This small molecule binds to this protein.
Small molecule (SMILES): c1ccn2->[Os+2]3(n4ccnc4)(<-n4ccccc4-c2c1)<-n1ccccc1-c1ccccn->31

Sequence of chain 2.A:
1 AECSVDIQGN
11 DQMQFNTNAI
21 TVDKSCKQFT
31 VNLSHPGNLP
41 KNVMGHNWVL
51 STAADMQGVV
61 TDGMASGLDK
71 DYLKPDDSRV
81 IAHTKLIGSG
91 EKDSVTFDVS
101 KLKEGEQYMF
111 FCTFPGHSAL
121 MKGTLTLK

Binding-site contacts:
Ligand atom C32 contacts residue HIS83 of chain 2.A at 2.7 Å.
Ligand atom ND1 contacts residue DOS1 of chain 2.D at 0.7 Å (h-bond).
Ligand atom C12 contacts residue DOS1 of chain 2.D at 0.6 Å.
Ligand atom CE1 contacts residue HIS83 of chain 2.A at 3.5 Å.
Ligand atom N37 contacts residue HIS83 of chain 2.A at 2.2 Å (h-bond).
Ligand atom N26 contacts residue DOS1 of chain 2.D at 0.4 Å (h-bond).
Ligand atom N13 contacts residue DOS1 of chain 2.D at 0.9 Å.
Ligand atom C11 contacts residue DOS1 of chain 2.D at 0.9 Å.
Ligand atom C31 contacts residue HIS83 of chain 2.A at 2.9 Å.
Ligand atom C30 contacts residue DOS1 of chain 2.D at 0.8 Å.
Ligand atom ND1 contacts residue HIS83 of chain 2.A at 3.1 Å (h-bond).
Ligand atom C35 contacts residue DOS1 of chain 2.D at 1.1 Å.
Ligand atom N26 contacts residue HIS83 of chain 2.A at 2.5 Å (h-bond).
Ligand atom C10 contacts residue DOS1 of chain 2.D at 0.7 Å.
Ligand atom CG contacts residue DOS1 of chain 2.D at 0.7 Å.
Ligand atom C29 contacts residue DOS1 of chain 2.D at 0.5 Å.
Ligand atom N2 contacts residue DOS1 of chain 2.D at 0.9 Å.
Ligand atom C34 contacts residue LYS74 of chain 2.A at 3.3 Å.
Ligand atom C8 contacts residue DOS1 of chain 2.D at 0.8 Å.
Ligand atom C27 contacts residue DOS1 of chain 2.D at 0.3 Å.
Ligand atom OS contacts residue HIS83 of chain 2.A at 2.0 Å.
Ligand atom C28 contacts residue DOS1 of chain 2.D at 0.3 Å.
Ligand atom C33 contacts residue DOS1 of chain 2.D at 0.8 Å.
Ligand atom NE2 contacts residue DOS1 of chain 2.D at 0.5 Å.
Ligand atom C6 contacts residue DOS1 of chain 2.D at 0.8 Å.
Ligand atom C9 contacts residue DOS1 of chain 2.D at 0.8 Å.
Ligand atom C36 contacts residue HIS83 of chain 2.A at 3.0 Å.
Ligand atom C27 contacts residue HIS83 of chain 2.A at 3.2 Å.
Ligand atom C31 contacts residue DOS1 of chain 2.D at 0.8 Å.
Ligand atom CE1 contacts residue DOS1 of chain 2.D at 1.1 Å.
Ligand atom C5 contacts residue DOS1 of chain 2.D at 0.9 Å.
Ligand atom C36 contacts residue DOS1 of chain 2.D at 0.6 Å.
Ligand atom C34 contacts residue DOS1 of chain 2.D at 0.4 Å.
Ligand atom OS contacts residue DOS1 of chain 2.D at 1.0 Å.
Ligand atom CD2 contacts residue DOS1 of chain 2.D at 0.5 Å.
Ligand atom N37 contacts residue DOS1 of chain 2.D at 0.9 Å (h-bond).
Ligand atom C7 contacts residue DOS1 of chain 2.D at 0.7 Å.
Ligand atom C32 contacts residue DOS1 of chain 2.D at 1.4 Å.
Ligand atom C3 contacts residue DOS1 of chain 2.D at 0.8 Å.
Ligand atom C4 contacts residue DOS1 of chain 2.D at 1.0 Å.